Sequence of chain 2.A:
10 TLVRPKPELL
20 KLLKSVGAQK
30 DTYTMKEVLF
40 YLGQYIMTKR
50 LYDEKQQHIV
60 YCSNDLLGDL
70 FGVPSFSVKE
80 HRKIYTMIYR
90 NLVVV

Binding-site contacts:
Ligand atom C3 contacts residue PHE75 of chain 1.A at 4.2 Å (hydrophobic).
Ligand atom N8 contacts residue LEU38 of chain 1.A at 2.7 Å (h-bond).
Ligand atom C31 contacts residue VAL77 of chain 1.A at 3.1 Å (hydrophobic).
Ligand atom O11 contacts residue PHE39 of chain 1.A at 3.6 Å.
Ligand atom CL2 contacts residue LEU41 of chain 1.A at 3.8 Å.
Ligand atom CL2 contacts residue PHE70 of chain 1.A at 3.8 Å.
Ligand atom C32 contacts residue VAL77 of chain 1.A at 3.4 Å (hydrophobic).
Ligand atom C18 contacts residue VAL77 of chain 1.A at 3.9 Å (hydrophobic).
Ligand atom C20 contacts residue GLY42 of chain 1.A at 3.9 Å.
Ligand atom C28 contacts residue LEU38 of chain 1.A at 3.4 Å (hydrophobic).
Ligand atom C17 contacts residue VAL77 of chain 1.A at 3.4 Å (hydrophobic).
Ligand atom C4 contacts residue VAL77 of chain 1.A at 4.0 Å (hydrophobic).
Ligand atom CL30 contacts residue ILE83 of chain 1.A at 3.6 Å.
Ligand atom C27 contacts residue LEU38 of chain 1.A at 4.1 Å (hydrophobic).
Ligand atom C20 contacts residue MET46 of chain 1.A at 3.8 Å (hydrophobic).
Ligand atom N8 contacts residue GLY42 of chain 1.A at 3.6 Å.
Ligand atom CL2 contacts residue ILE45 of chain 1.A at 3.9 Å.
Ligand atom CL2 contacts residue ILE83 of chain 1.A at 4.0 Å.
Ligand atom C29 contacts residue HIS80 of chain 1.A at 3.5 Å.
Ligand atom C7 contacts residue LEU41 of chain 1.A at 3.7 Å (hydrophobic).
Ligand atom C29 contacts residue LEU38 of chain 1.A at 4.0 Å (hydrophobic).
Ligand atom CL30 contacts residue LEU38 of chain 1.A at 4.1 Å.
Ligand atom C9 contacts residue LEU38 of chain 1.A at 3.9 Å (hydrophobic).
Ligand atom C6 contacts residue GLY42 of chain 1.A at 3.7 Å.
Ligand atom C19 contacts residue ILE45 of chain 1.A at 4.1 Å (hydrophobic).
Ligand atom C19 contacts residue MET46 of chain 1.A at 3.7 Å (hydrophobic).
Ligand atom O11 contacts residue LEU38 of chain 1.A at 3.7 Å.
Ligand atom C6 contacts residue LEU38 of chain 1.A at 3.4 Å (hydrophobic).
Ligand atom C31 contacts residue HIS80 of chain 1.A at 3.2 Å.
Ligand atom CL2 contacts residue PHE75 of chain 1.A at 4.2 Å.
Ligand atom C32 contacts residue HIS80 of chain 1.A at 3.9 Å.
Ligand atom N22 contacts residue VAL77 of chain 1.A at 4.1 Å.
Ligand atom C3 contacts residue ILE45 of chain 1.A at 3.8 Å (hydrophobic).
Ligand atom C31 contacts residue ILE83 of chain 1.A at 4.2 Å (hydrophobic).
Ligand atom C1 contacts residue ILE45 of chain 1.A at 3.7 Å (hydrophobic).
Ligand atom C7 contacts residue LEU38 of chain 1.A at 3.4 Å (hydrophobic).
Ligand atom C7 contacts residue GLY42 of chain 1.A at 3.5 Å.
Ligand atom CL30 contacts residue TYR84 of chain 1.A at 3.6 Å.
Ligand atom C16 contacts residue VAL77 of chain 1.A at 4.2 Å (hydrophobic).
Ligand atom CL30 contacts residue HIS80 of chain 1.A at 3.5 Å.

Sequence of chain 1.A:
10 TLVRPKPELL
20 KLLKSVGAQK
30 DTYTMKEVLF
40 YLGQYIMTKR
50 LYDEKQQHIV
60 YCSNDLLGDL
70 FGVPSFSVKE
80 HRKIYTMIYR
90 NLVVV

A protein and the small-molecule ligand that binds it are described below.
Small molecule (SMILES): O=C(O)c1[nH]c2cc(Cl)ccc2c1-c1c(-c2ccccc2)ncn1Cc1ccc(Cl)cc1